Sequence of chain 2.A:
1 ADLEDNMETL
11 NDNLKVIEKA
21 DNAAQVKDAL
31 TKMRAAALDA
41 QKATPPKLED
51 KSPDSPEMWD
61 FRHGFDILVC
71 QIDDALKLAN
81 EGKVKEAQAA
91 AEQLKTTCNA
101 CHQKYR

A small-molecule ligand and the protein it binds are described below.
Small molecule (SMILES): CC(=O)Nc1ccc(O)c2ncccc12

Binding-site contacts:
Ligand atom CAM contacts residue ILE67 of chain 1.A at 3.8 Å (hydrophobic).
Ligand atom CAD contacts residue ASP66 of chain 1.A at 3.5 Å.
Ligand atom CAA contacts residue GLN71 of chain 1.A at 3.6 Å.
Ligand atom CAL contacts residue HIS63 of chain 1.A at 3.7 Å.
Ligand atom CAO contacts residue NI1 of chain 1.D at 2.8 Å.
Ligand atom CAL contacts residue ILE67 of chain 1.A at 4.0 Å (hydrophobic).
Ligand atom CAL contacts residue NI1 of chain 1.D at 2.8 Å.
Ligand atom N1 contacts residue CYS70 of chain 1.A at 3.0 Å (h-bond).
Ligand atom N1 contacts residue ILE67 of chain 1.A at 4.0 Å.
Ligand atom CAA contacts residue ILE67 of chain 1.A at 4.0 Å (hydrophobic).
Ligand atom CAL contacts residue NI1 of chain 2.D at 2.8 Å.
Ligand atom CAO contacts residue HIS63 of chain 1.A at 3.6 Å.
Ligand atom CAE contacts residue HIS63 of chain 1.A at 3.7 Å.
Ligand atom OAB contacts residue ILE67 of chain 1.A at 4.0 Å.
Ligand atom OAC contacts residue NI1 of chain 1.D at 2.1 Å (h-bond).
Ligand atom CAG contacts residue ILE67 of chain 1.A at 3.9 Å (hydrophobic).
Ligand atom CAO contacts residue ILE67 of chain 1.A at 3.9 Å (hydrophobic).
Ligand atom CAE contacts residue NI1 of chain 2.D at 3.1 Å.
Ligand atom CAE contacts residue HQI1 of chain 2.C at 3.0 Å.
Ligand atom OAC contacts residue HIS63 of chain 2.A at 3.0 Å (h-bond).
Ligand atom OAB contacts residue CYS70 of chain 1.A at 3.9 Å.
Ligand atom OAC contacts residue HQI1 of chain 2.C at 2.9 Å (h-bond).
Ligand atom OAC contacts residue HIS63 of chain 1.A at 3.0 Å.
Ligand atom N2 contacts residue HIS63 of chain 1.A at 3.0 Å (h-bond).
Ligand atom CAO contacts residue HQI1 of chain 2.C at 3.5 Å.
Ligand atom CAE contacts residue NI1 of chain 1.D at 3.1 Å.
Ligand atom CAL contacts residue HQI1 of chain 2.C at 3.4 Å.
Ligand atom N2 contacts residue HQI1 of chain 2.C at 2.9 Å (h-bond).
Ligand atom N2 contacts residue NI1 of chain 1.D at 2.1 Å (h-bond).
Ligand atom CAF contacts residue ILE67 of chain 1.A at 4.0 Å (hydrophobic).
Ligand atom CAK contacts residue CYS70 of chain 1.A at 2.8 Å (hydrophobic).
Ligand atom N2 contacts residue NI1 of chain 2.D at 2.1 Å (h-bond).
Ligand atom N2 contacts residue HIS63 of chain 2.A at 4.1 Å.
Ligand atom OAC contacts residue NI1 of chain 2.D at 2.1 Å (h-bond).
Ligand atom CAE contacts residue ASP66 of chain 1.A at 3.7 Å.
Ligand atom CAN contacts residue ILE67 of chain 1.A at 3.8 Å (hydrophobic).
Ligand atom CAH contacts residue CYS70 of chain 1.A at 4.0 Å (hydrophobic).
Ligand atom CAA contacts residue CYS70 of chain 1.A at 1.7 Å (hydrophobic).
Ligand atom CAO contacts residue NI1 of chain 2.D at 2.8 Å.
Ligand atom CAH contacts residue ASP66 of chain 1.A at 3.5 Å.

Sequence of chain 1.A:
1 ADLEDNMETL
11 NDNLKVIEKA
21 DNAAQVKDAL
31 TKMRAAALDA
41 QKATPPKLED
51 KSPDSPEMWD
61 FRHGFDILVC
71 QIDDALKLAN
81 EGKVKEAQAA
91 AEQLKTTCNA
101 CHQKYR